Sequence of chain 1.N:
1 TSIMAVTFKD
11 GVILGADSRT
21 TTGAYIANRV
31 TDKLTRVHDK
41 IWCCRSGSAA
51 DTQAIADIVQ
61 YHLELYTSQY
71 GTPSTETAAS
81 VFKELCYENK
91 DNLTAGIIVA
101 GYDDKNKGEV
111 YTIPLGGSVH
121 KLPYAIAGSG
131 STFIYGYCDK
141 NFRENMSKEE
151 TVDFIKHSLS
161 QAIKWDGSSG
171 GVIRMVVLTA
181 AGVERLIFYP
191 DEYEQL

Binding-site contacts:
Ligand atom N22 contacts residue THR1 of chain 1.N at 3.7 Å.
Ligand atom C27 contacts residue THR22 of chain 1.N at 3.8 Å.
Ligand atom C7 contacts residue GLY47 of chain 1.N at 3.5 Å.
Ligand atom O49 contacts residue THR20 of chain 1.N at 3.4 Å.
Ligand atom C4 contacts residue THR20 of chain 1.N at 3.3 Å.
Ligand atom O37 contacts residue THR21 of chain 1.N at 3.8 Å.
Ligand atom C23 contacts residue GLY47 of chain 1.N at 3.5 Å.
Ligand atom C3 contacts residue ARG45 of chain 1.N at 3.5 Å.
Ligand atom O49 contacts residue THR21 of chain 1.N at 3.4 Å (h-bond).
Ligand atom C42 contacts residue GLY47 of chain 1.N at 3.6 Å.
Ligand atom C3 contacts residue THR31 of chain 1.N at 3.6 Å.
Ligand atom C2 contacts residue ARG45 of chain 1.N at 3.3 Å.
Ligand atom C8 contacts residue THR1 of chain 1.N at 2.4 Å.
Ligand atom C24 contacts residue GLY47 of chain 1.N at 3.4 Å.
Ligand atom O45 contacts residue THR94 of chain 1.N at 3.7 Å.
Ligand atom N22 contacts residue GLY47 of chain 1.N at 2.8 Å (h-bond).
Ligand atom C9 contacts residue THR1 of chain 1.N at 1.4 Å.
Ligand atom C1 contacts residue ARG45 of chain 1.N at 3.3 Å.
Ligand atom O39 contacts residue ALA49 of chain 1.N at 3.2 Å (h-bond).
Ligand atom C11 contacts residue SER168 of chain 1.N at 3.1 Å.
Ligand atom C46 contacts residue THR94 of chain 1.N at 3.7 Å.
Ligand atom C11 contacts residue THR1 of chain 1.N at 2.5 Å.
Ligand atom O21 contacts residue SER46 of chain 1.N at 3.7 Å.
Ligand atom C5 contacts residue THR20 of chain 1.N at 3.8 Å.
Ligand atom C4 contacts residue ALA49 of chain 1.N at 3.7 Å (hydrophobic).
Ligand atom N25 contacts residue THR21 of chain 1.N at 3.1 Å (h-bond).
Ligand atom C6 contacts residue THR1 of chain 1.N at 3.7 Å.
Ligand atom C12 contacts residue THR1 of chain 1.N at 2.5 Å.
Ligand atom C8 contacts residue GLY47 of chain 1.N at 3.7 Å.
Ligand atom C11 contacts residue LYS33 of chain 1.N at 3.8 Å.
Ligand atom O21 contacts residue GLY47 of chain 1.N at 3.0 Å (h-bond).
Ligand atom C7 contacts residue THR1 of chain 1.N at 2.6 Å.
Ligand atom O21 contacts residue THR1 of chain 1.N at 2.4 Å (h-bond).
Ligand atom C11 contacts residue ARG19 of chain 1.N at 3.4 Å.
Ligand atom C41 contacts residue GLY47 of chain 1.N at 3.8 Å.
Ligand atom C46 contacts residue SER48 of chain 1.N at 3.7 Å.
Ligand atom O13 contacts residue THR1 of chain 1.N at 3.1 Å (h-bond).
Ligand atom C27 contacts residue THR21 of chain 1.N at 3.6 Å.
Ligand atom C10 contacts residue THR1 of chain 1.N at 1.5 Å.
Ligand atom C32 contacts residue HIS116 of chain 1.H at 3.8 Å.

This protein binds this small molecule.
Small molecule (SMILES): COc1ccc(C[C@H](NC(=O)[C@H](C)NC(=O)CN2CCOCC2)C(=O)N[C@@H](Cc2ccccc2)[C@@H](O)[C@H](C)CO)cc1

Sequence of chain 1.H:
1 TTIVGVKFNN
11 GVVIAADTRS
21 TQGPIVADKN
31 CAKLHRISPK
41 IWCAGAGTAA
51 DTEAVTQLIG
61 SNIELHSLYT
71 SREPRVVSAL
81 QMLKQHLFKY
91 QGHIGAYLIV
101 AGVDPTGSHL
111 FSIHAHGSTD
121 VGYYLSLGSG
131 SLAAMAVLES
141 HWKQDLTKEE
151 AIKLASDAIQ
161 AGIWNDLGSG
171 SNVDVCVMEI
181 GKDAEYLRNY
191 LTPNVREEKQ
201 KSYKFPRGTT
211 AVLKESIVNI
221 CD